Sequence of chain 1.A:
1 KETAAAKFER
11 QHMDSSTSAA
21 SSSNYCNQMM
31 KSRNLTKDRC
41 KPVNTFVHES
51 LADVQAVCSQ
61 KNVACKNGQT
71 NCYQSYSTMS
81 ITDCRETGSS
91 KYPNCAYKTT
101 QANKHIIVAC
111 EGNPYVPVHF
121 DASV

A protein and the small-molecule ligand that binds it are described below.
Small molecule (SMILES): O=c1ccn([C@@H]2O[C@H](CO)[C@H]3O[V](=O)(O)(O)O[C@H]32)c(=O)[nH]1

Binding-site contacts:
Ligand atom C3' contacts residue HIS119 of chain 1.A at 3.8 Å.
Ligand atom O1V contacts residue PHE120 of chain 1.A at 2.9 Å (h-bond).
Ligand atom O2V contacts residue GLN11 of chain 1.A at 2.9 Å (h-bond).
Ligand atom O2V contacts residue HIS12 of chain 1.A at 3.9 Å.
Ligand atom O2 contacts residue PHE120 of chain 1.A at 3.9 Å.
Ligand atom O1V contacts residue GLN11 of chain 1.A at 3.9 Å.
Ligand atom O2V contacts residue LYS41 of chain 1.A at 3.3 Å (salt-bridge).
Ligand atom C2' contacts residue HIS12 of chain 1.A at 3.9 Å.
Ligand atom V contacts residue GLN11 of chain 1.A at 3.9 Å.
Ligand atom N3 contacts residue PHE120 of chain 1.A at 3.5 Å.
Ligand atom O1V contacts residue HIS12 of chain 1.A at 2.7 Å (h-bond).
Ligand atom O2' contacts residue HIS12 of chain 1.A at 3.4 Å (h-bond).
Ligand atom C1' contacts residue LYS41 of chain 1.A at 3.8 Å.
Ligand atom O3' contacts residue PHE120 of chain 1.A at 3.6 Å.
Ligand atom C2' contacts residue PHE120 of chain 1.A at 3.2 Å (hydrophobic).
Ligand atom O4' contacts residue LYS41 of chain 1.A at 3.8 Å.
Ligand atom N1 contacts residue VAL43 of chain 1.A at 3.8 Å.
Ligand atom O2 contacts residue ASN44 of chain 1.A at 3.3 Å.
Ligand atom O3' contacts residue HIS119 of chain 1.A at 3.2 Å (h-bond).
Ligand atom C2' contacts residue LYS41 of chain 1.A at 3.9 Å.
Ligand atom C5 contacts residue VAL43 of chain 1.A at 3.8 Å (hydrophobic).
Ligand atom O2 contacts residue VAL43 of chain 1.A at 3.9 Å.
Ligand atom C4 contacts residue THR45 of chain 1.A at 3.5 Å.
Ligand atom V contacts residue HIS12 of chain 1.A at 3.7 Å.
Ligand atom C2 contacts residue ASN44 of chain 1.A at 3.8 Å.
Ligand atom O2 contacts residue HIS12 of chain 1.A at 3.2 Å.
Ligand atom O4 contacts residue THR45 of chain 1.A at 3.6 Å (h-bond).
Ligand atom C3' contacts residue PHE120 of chain 1.A at 3.3 Å (hydrophobic).
Ligand atom V contacts residue LYS41 of chain 1.A at 3.9 Å.
Ligand atom C4 contacts residue VAL43 of chain 1.A at 3.8 Å (hydrophobic).
Ligand atom C2 contacts residue PHE120 of chain 1.A at 3.7 Å (hydrophobic).
Ligand atom O2 contacts residue THR45 of chain 1.A at 2.9 Å (h-bond).
Ligand atom O2' contacts residue LYS41 of chain 1.A at 2.7 Å (salt-bridge).
Ligand atom O1V contacts residue HIS119 of chain 1.A at 3.4 Å.
Ligand atom O4' contacts residue VAL43 of chain 1.A at 3.3 Å (h-bond).
Ligand atom C2 contacts residue THR45 of chain 1.A at 3.5 Å.
Ligand atom C1' contacts residue VAL43 of chain 1.A at 3.4 Å (hydrophobic).
Ligand atom V contacts residue HIS119 of chain 1.A at 3.7 Å.
Ligand atom O3V contacts residue HIS119 of chain 1.A at 2.6 Å (h-bond).
Ligand atom N3 contacts residue THR45 of chain 1.A at 2.8 Å (h-bond).